The protein below binds the small molecule below.
Small molecule (SMILES): CC(=O)N[C@@H]1[C@@H](O)[C@H](O)[C@@H](CO)O[C@H]1O

Sequence of chain 1.B:
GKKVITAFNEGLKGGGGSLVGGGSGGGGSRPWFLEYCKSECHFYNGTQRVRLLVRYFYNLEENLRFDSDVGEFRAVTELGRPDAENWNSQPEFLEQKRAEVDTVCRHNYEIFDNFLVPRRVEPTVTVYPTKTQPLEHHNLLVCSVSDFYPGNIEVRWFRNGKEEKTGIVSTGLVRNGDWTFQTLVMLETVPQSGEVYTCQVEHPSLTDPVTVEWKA

Binding-site contacts:
Ligand atom C1 contacts residue GLN52 of chain 1.B at 4.3 Å.
Ligand atom C5 contacts residue ASN49 of chain 1.B at 3.7 Å.
Ligand atom O7 contacts residue GLN52 of chain 1.B at 2.6 Å (h-bond).
Ligand atom C2 contacts residue ASN49 of chain 1.B at 2.5 Å.
Ligand atom C4 contacts residue ASN49 of chain 1.B at 4.2 Å.
Ligand atom C8 contacts residue TYR48 of chain 1.B at 3.6 Å (hydrophobic).
Ligand atom N2 contacts residue GLN52 of chain 1.B at 3.4 Å (h-bond).
Ligand atom O5 contacts residue ASN49 of chain 1.B at 2.4 Å (h-bond).
Ligand atom C2 contacts residue GLN52 of chain 1.B at 3.5 Å.
Ligand atom C7 contacts residue ASN49 of chain 1.B at 3.7 Å.
Ligand atom O5 contacts residue GLN52 of chain 1.B at 4.4 Å.
Ligand atom N2 contacts residue ASN49 of chain 1.B at 2.9 Å (h-bond).
Ligand atom C8 contacts residue GLN52 of chain 1.B at 3.8 Å.
Ligand atom C8 contacts residue ASN49 of chain 1.B at 4.0 Å.
Ligand atom C7 contacts residue GLN52 of chain 1.B at 3.0 Å.
Ligand atom C1 contacts residue ASN49 of chain 1.B at 1.5 Å.
Ligand atom C3 contacts residue ASN49 of chain 1.B at 3.8 Å.